Sequence of chain 2.A:
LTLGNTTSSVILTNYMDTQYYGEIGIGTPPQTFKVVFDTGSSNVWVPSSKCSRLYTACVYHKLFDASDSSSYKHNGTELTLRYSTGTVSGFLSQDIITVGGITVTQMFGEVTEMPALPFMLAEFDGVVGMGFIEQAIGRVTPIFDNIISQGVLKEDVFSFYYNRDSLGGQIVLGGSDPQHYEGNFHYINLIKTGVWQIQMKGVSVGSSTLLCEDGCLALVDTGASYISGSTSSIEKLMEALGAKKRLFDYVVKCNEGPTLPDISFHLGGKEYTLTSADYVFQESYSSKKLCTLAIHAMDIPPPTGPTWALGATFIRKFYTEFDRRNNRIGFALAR

Binding-site contacts:
Ligand atom C8 contacts residue ASN75 of chain 2.A at 4.4 Å.
Ligand atom C3 contacts residue ASN75 of chain 2.A at 3.8 Å.
Ligand atom C1 contacts residue ASN75 of chain 2.A at 1.5 Å.
Ligand atom O7 contacts residue HIS74 of chain 2.A at 4.0 Å.
Ligand atom N2 contacts residue ASN75 of chain 2.A at 2.9 Å (h-bond).
Ligand atom C5 contacts residue MET107 of chain 2.A at 4.5 Å (hydrophobic).
Ligand atom C1 contacts residue MET107 of chain 2.A at 3.6 Å (hydrophobic).
Ligand atom C2 contacts residue ASN75 of chain 2.A at 2.5 Å.
Ligand atom C1 contacts residue THR77 of chain 2.A at 4.3 Å.
Ligand atom O5 contacts residue ASN75 of chain 2.A at 2.4 Å (h-bond).
Ligand atom C4 contacts residue ASN75 of chain 2.A at 4.2 Å.
Ligand atom C7 contacts residue ASN75 of chain 2.A at 3.6 Å.
Ligand atom C5 contacts residue ASN75 of chain 2.A at 3.7 Å.
Ligand atom O7 contacts residue ASN75 of chain 2.A at 3.4 Å.
Ligand atom O5 contacts residue MET107 of chain 2.A at 3.2 Å.

This small molecule binds to this protein.
Small molecule (SMILES): CC(=O)N[C@@H]1[C@@H](O)[C@H](O)[C@@H](CO)O[C@H]1O